A protein and the small-molecule ligand that binds it are described below.
Small molecule (SMILES): CC(=O)N1CCN(S(=O)(=O)c2ccccc2C#N)CC1

Binding-site contacts:
Ligand atom N contacts residue HIS41 of chain 2.A at 4.0 Å.
Ligand atom C8 contacts residue THR25 of chain 2.A at 4.1 Å.
Ligand atom C2 contacts residue DMS1 of chain 2.F at 3.5 Å.
Ligand atom O contacts residue SER144 of chain 2.A at 3.2 Å (h-bond).
Ligand atom N contacts residue CYS145 of chain 2.A at 3.2 Å (h-bond).
Ligand atom C10 contacts residue MET49 of chain 2.A at 3.4 Å (hydrophobic).
Ligand atom C10 contacts residue HIS41 of chain 2.A at 4.0 Å.
Ligand atom C8 contacts residue CYS44 of chain 2.A at 4.1 Å (hydrophobic).
Ligand atom C contacts residue CYS145 of chain 2.A at 1.8 Å (hydrophobic).
Ligand atom C8 contacts residue SER46 of chain 2.A at 3.1 Å.
Ligand atom C8 contacts residue THR45 of chain 2.A at 3.8 Å.
Ligand atom C9 contacts residue THR45 of chain 2.A at 3.4 Å.
Ligand atom C1 contacts residue SER144 of chain 2.A at 4.1 Å.
Ligand atom C3 contacts residue DMS1 of chain 2.F at 3.6 Å.
Ligand atom C2 contacts residue CYS145 of chain 2.A at 3.3 Å (hydrophobic).
Ligand atom C11 contacts residue MET49 of chain 2.A at 3.5 Å (hydrophobic).
Ligand atom C10 contacts residue CYS44 of chain 2.A at 3.7 Å (hydrophobic).
Ligand atom C3 contacts residue ASN142 of chain 2.A at 3.8 Å.
Ligand atom C10 contacts residue THR45 of chain 2.A at 4.1 Å.
Ligand atom C1 contacts residue DMS1 of chain 2.F at 4.1 Å.
Ligand atom O contacts residue ASN142 of chain 2.A at 3.8 Å.
Ligand atom C9 contacts residue CYS44 of chain 2.A at 3.0 Å (hydrophobic).
Ligand atom C4 contacts residue ASN142 of chain 2.A at 4.0 Å.
Ligand atom C7 contacts residue SER46 of chain 2.A at 3.4 Å.
Ligand atom C1 contacts residue GLY143 of chain 2.A at 3.5 Å.
Ligand atom C9 contacts residue SER46 of chain 2.A at 3.1 Å.
Ligand atom C10 contacts residue SER46 of chain 2.A at 4.0 Å.
Ligand atom O contacts residue CYS145 of chain 2.A at 3.1 Å (h-bond).
Ligand atom C contacts residue SER144 of chain 2.A at 3.9 Å.
Ligand atom C12 contacts residue HIS41 of chain 2.A at 4.0 Å.
Ligand atom C12 contacts residue MET49 of chain 2.A at 3.4 Å (hydrophobic).
Ligand atom C9 contacts residue THR25 of chain 2.A at 3.7 Å.
Ligand atom C2 contacts residue HIS41 of chain 2.A at 4.0 Å.
Ligand atom N2 contacts residue HIS41 of chain 2.A at 3.7 Å.
Ligand atom C contacts residue HIS163 of chain 2.A at 4.1 Å.
Ligand atom C1 contacts residue CYS145 of chain 2.A at 2.6 Å (hydrophobic).
Ligand atom C contacts residue DMS1 of chain 2.F at 3.4 Å.
Ligand atom O contacts residue GLY143 of chain 2.A at 2.6 Å (h-bond).
Ligand atom N2 contacts residue MET49 of chain 2.A at 3.4 Å.
Ligand atom C6 contacts residue SER46 of chain 2.A at 4.1 Å.

Sequence of chain 2.A:
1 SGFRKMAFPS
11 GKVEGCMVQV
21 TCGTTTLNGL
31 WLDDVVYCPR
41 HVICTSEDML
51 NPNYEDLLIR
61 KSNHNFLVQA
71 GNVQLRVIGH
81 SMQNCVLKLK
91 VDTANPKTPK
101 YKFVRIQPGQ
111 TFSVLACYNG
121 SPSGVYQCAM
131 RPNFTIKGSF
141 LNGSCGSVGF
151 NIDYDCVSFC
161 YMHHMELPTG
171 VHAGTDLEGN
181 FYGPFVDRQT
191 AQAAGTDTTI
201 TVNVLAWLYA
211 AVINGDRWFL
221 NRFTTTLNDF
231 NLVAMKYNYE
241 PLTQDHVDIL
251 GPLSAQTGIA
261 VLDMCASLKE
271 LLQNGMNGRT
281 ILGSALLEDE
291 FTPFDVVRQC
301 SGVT